Sequence of chain 1.A:
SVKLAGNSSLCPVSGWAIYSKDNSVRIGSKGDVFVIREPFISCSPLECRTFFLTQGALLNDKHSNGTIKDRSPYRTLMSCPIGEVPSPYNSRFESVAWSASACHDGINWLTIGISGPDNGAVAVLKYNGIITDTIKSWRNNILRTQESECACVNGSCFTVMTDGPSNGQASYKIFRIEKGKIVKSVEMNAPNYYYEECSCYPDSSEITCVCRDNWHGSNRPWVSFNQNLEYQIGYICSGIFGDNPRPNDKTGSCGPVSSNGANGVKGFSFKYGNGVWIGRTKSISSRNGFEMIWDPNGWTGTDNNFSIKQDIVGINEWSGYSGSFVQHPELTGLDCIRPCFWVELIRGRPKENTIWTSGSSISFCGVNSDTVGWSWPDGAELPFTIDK

Binding-site contacts:
Ligand atom C2 contacts residue ASN154 of chain 1.A at 2.5 Å.
Ligand atom N2 contacts residue ASN154 of chain 1.A at 3.0 Å (h-bond).
Ligand atom C5 contacts residue LYS3 of chain 1.A at 3.5 Å.
Ligand atom O5 contacts residue ASN154 of chain 1.A at 2.4 Å (h-bond).
Ligand atom C7 contacts residue ASN154 of chain 1.A at 3.6 Å.
Ligand atom O7 contacts residue ASN154 of chain 1.A at 3.8 Å.
Ligand atom C4 contacts residue ASN154 of chain 1.A at 4.2 Å.
Ligand atom C5 contacts residue ASN154 of chain 1.A at 3.7 Å.
Ligand atom C3 contacts residue ASN154 of chain 1.A at 3.8 Å.
Ligand atom O5 contacts residue LYS3 of chain 1.A at 3.4 Å (salt-bridge).
Ligand atom C1 contacts residue LYS3 of chain 1.A at 3.9 Å.
Ligand atom C6 contacts residue LYS3 of chain 1.A at 3.8 Å.
Ligand atom C1 contacts residue ASN154 of chain 1.A at 1.4 Å.

The small molecule below binds the protein below.
Small molecule (SMILES): CC(=O)N[C@@H]1[C@@H](O)[C@H](O)[C@@H](CO)O[C@H]1O